Binding-site contacts:
Ligand atom N contacts residue ASN86 of chain 1.L at 2.6 Å (h-bond).
Ligand atom O contacts residue ASN86 of chain 1.L at 2.8 Å (h-bond).
Ligand atom CE contacts residue GLU13 of chain 1.L at 3.4 Å.
Ligand atom OG contacts residue TRP65 of chain 1.L at 3.4 Å (h-bond).
Ligand atom NH1 contacts residue GLU92 of chain 1.N at 2.6 Å (salt-bridge).
Ligand atom O contacts residue GLN12 of chain 1.K at 3.1 Å (h-bond).
Ligand atom N contacts residue SER56 of chain 1.K at 2.9 Å (h-bond).
Ligand atom O contacts residue ARG32 of chain 1.N at 3.0 Å (salt-bridge).
Ligand atom N contacts residue ASN72 of chain 1.K at 2.8 Å (h-bond).
Ligand atom CD2 contacts residue GLU78 of chain 1.L at 3.1 Å.
Ligand atom CZ contacts residue ASN120 of chain 1.O at 3.3 Å.
Ligand atom O contacts residue ASN120 of chain 1.O at 2.7 Å (h-bond).
Ligand atom CZ contacts residue LEU30 of chain 1.L at 3.5 Å (hydrophobic).
Ligand atom N contacts residue GLN12 of chain 1.K at 2.9 Å (h-bond).
Ligand atom O contacts residue ASN95 of chain 1.N at 3.3 Å.
Ligand atom O contacts residue ASN65 of chain 1.K at 2.9 Å (h-bond).
Ligand atom CD2 contacts residue PHE57 of chain 1.K at 3.5 Å (hydrophobic).
Ligand atom OG contacts residue ASN119 of chain 1.O at 2.7 Å (h-bond).
Ligand atom O contacts residue HIS85 of chain 1.L at 3.1 Å (h-bond).
Ligand atom C contacts residue ASN86 of chain 1.L at 3.5 Å.
Ligand atom NZ contacts residue ASP61 of chain 1.L at 3.1 Å (salt-bridge).
Ligand atom CA contacts residue ASN86 of chain 1.L at 3.5 Å.
Ligand atom CE2 contacts residue GLU78 of chain 1.L at 3.3 Å.
Ligand atom N contacts residue ASN120 of chain 1.O at 2.9 Å (h-bond).
Ligand atom OG contacts residue GLU14 of chain 1.K at 2.4 Å (salt-bridge).
Ligand atom CD1 contacts residue SER17 of chain 1.L at 3.4 Å.
Ligand atom CA contacts residue GLN12 of chain 1.K at 3.4 Å.
Ligand atom N contacts residue ASN65 of chain 1.K at 3.2 Å (h-bond).
Ligand atom CB contacts residue GLN12 of chain 1.K at 3.1 Å.
Ligand atom CD contacts residue ARG32 of chain 1.N at 3.4 Å.
Ligand atom O contacts residue SER56 of chain 1.K at 2.9 Å (h-bond).
Ligand atom CA contacts residue ASN120 of chain 1.O at 3.2 Å.
Ligand atom OH contacts residue ASN97 of chain 1.N at 2.2 Å (h-bond).
Ligand atom CB contacts residue ASN119 of chain 1.O at 3.3 Å.
Ligand atom CD1 contacts residue ASN120 of chain 1.O at 3.4 Å.
Ligand atom CZ contacts residue ASN97 of chain 1.N at 3.5 Å.
Ligand atom OG contacts residue ASP69 of chain 1.K at 3.5 Å (salt-bridge).
Ligand atom O contacts residue ALA55 of chain 1.K at 3.3 Å.
Ligand atom NH2 contacts residue ASN120 of chain 1.O at 2.5 Å (h-bond).
Ligand atom CB contacts residue SER94 of chain 1.N at 3.2 Å.

Sequence of chain 1.L:
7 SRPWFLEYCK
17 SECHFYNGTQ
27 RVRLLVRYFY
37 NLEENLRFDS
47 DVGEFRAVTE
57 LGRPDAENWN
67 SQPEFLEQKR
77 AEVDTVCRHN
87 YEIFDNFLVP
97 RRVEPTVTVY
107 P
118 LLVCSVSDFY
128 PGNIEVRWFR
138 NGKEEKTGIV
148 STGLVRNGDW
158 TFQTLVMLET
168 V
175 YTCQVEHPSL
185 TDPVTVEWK

A protein and the small-molecule ligand that binds it are described below.
Small molecule (SMILES): CC(C)C[C@H](NC(=O)CNC(=O)[C@H](CC(=O)O)NC(=O)[C@H](C)N)C(=O)N[C@@H](C)C(=O)N[C@@H](Cc1ccc(O)cc1)C(=O)N[C@@H](Cc1ccccc1)C(=O)N[C@@H](CCCN=C(N)N)C(=O)N[C@@H](CO)C(=O)N[C@@H](CO)C(=O)N[C@@H](Cc1ccccc1)C(=O)N[C@@H](CCCCN)C(=O)NCC=O

Sequence of chain 1.K:
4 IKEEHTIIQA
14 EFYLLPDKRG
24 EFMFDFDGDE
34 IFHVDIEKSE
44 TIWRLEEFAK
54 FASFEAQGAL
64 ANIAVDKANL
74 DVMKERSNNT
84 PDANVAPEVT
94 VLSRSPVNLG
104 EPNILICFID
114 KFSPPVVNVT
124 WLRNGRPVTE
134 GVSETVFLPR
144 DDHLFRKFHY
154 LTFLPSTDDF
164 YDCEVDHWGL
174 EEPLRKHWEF

Sequence of chain 1.O:
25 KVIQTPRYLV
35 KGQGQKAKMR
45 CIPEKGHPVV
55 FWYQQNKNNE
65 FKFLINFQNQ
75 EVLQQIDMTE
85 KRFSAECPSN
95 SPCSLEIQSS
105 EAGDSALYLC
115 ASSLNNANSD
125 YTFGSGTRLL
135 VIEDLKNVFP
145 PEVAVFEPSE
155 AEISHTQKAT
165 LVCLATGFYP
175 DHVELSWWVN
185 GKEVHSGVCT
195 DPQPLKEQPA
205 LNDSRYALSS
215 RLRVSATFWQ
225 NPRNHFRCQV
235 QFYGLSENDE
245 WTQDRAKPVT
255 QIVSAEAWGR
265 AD

Sequence of chain 1.N:
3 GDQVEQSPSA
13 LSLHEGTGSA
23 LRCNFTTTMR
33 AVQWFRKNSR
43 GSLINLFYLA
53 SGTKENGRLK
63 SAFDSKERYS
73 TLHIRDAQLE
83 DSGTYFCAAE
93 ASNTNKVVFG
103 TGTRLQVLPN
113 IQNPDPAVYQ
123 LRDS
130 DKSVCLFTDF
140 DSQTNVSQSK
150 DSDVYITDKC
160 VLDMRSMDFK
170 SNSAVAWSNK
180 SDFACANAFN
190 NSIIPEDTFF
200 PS